Sequence of chain 1.A:
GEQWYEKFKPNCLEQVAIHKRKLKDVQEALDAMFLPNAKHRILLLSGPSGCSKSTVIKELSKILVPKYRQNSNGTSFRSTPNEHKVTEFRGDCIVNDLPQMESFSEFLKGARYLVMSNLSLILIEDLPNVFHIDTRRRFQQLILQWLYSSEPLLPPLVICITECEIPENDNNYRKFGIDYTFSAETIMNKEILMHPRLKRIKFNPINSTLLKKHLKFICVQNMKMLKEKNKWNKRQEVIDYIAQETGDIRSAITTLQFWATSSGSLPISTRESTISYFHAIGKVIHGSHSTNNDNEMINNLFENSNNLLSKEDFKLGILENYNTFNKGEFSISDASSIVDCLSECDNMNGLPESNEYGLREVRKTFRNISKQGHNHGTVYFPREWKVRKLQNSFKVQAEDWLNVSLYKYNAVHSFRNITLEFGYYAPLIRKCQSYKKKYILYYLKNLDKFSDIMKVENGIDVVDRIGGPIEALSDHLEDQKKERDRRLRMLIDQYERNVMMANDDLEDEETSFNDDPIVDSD

The small molecule below binds the protein below.
Small molecule (SMILES): Nc1ncnc2c1ncn2[C@@H]1O[C@H](COP(=O)(O)OP(=O)(O)OP(O)(O)=S)[C@@H](O)[C@H]1O

Binding-site contacts:
Ligand atom S1G contacts residue GLY112 of chain 1.A at 3.5 Å (h-bond).
Ligand atom N6 contacts residue GLN77 of chain 1.A at 3.1 Å (h-bond).
Ligand atom C5 contacts residue PRO72 of chain 1.A at 3.5 Å (hydrophobic).
Ligand atom O2B contacts residue GLU187 of chain 1.A at 3.5 Å (salt-bridge).
Ligand atom O1A contacts residue SER116 of chain 1.A at 3.1 Å (h-bond).
Ligand atom N1 contacts residue ALA79 of chain 1.A at 3.2 Å (h-bond).
Ligand atom O3B contacts residue GLY112 of chain 1.A at 2.9 Å (h-bond).
Ligand atom PA contacts residue MG1 of chain 1.L at 3.0 Å.
Ligand atom C6 contacts residue PRO72 of chain 1.A at 3.4 Å (hydrophobic).
Ligand atom PA contacts residue THR117 of chain 1.A at 3.3 Å.
Ligand atom O3A contacts residue GLY112 of chain 1.A at 3.3 Å.
Ligand atom O3G contacts residue ARG128 of chain 1.B at 3.0 Å (salt-bridge).
Ligand atom S1G contacts residue ARG312 of chain 1.A at 3.4 Å (salt-bridge).
Ligand atom O1A contacts residue MG1 of chain 1.L at 3.3 Å.
Ligand atom O1B contacts residue GLY112 of chain 1.A at 3.6 Å.
Ligand atom O1B contacts residue LYS115 of chain 1.A at 3.0 Å (salt-bridge).
Ligand atom N6 contacts residue HIS276 of chain 1.A at 3.4 Å.
Ligand atom O1A contacts residue SER114 of chain 1.A at 3.1 Å.
Ligand atom C2 contacts residue SER114 of chain 1.A at 3.5 Å.
Ligand atom C8 contacts residue TYR67 of chain 1.A at 3.4 Å (hydrophobic).
Ligand atom O1B contacts residue SER114 of chain 1.A at 2.8 Å (h-bond).
Ligand atom O5' contacts residue THR117 of chain 1.A at 3.2 Å (h-bond).
Ligand atom N7 contacts residue PRO72 of chain 1.A at 3.6 Å.
Ligand atom O1B contacts residue CYS113 of chain 1.A at 2.7 Å (h-bond).
Ligand atom PB contacts residue GLY112 of chain 1.A at 3.6 Å.
Ligand atom O2B contacts residue SER116 of chain 1.A at 3.4 Å (h-bond).
Ligand atom O2G contacts residue GLU187 of chain 1.A at 3.3 Å (salt-bridge).
Ligand atom O2G contacts residue MG1 of chain 1.L at 2.8 Å.
Ligand atom O2A contacts residue MG1 of chain 1.L at 1.9 Å.
Ligand atom O2A contacts residue ARG312 of chain 1.A at 3.1 Å (salt-bridge).
Ligand atom O3G contacts residue GLU187 of chain 1.A at 3.2 Å (salt-bridge).
Ligand atom O3G contacts residue THR224 of chain 1.A at 2.3 Å (h-bond).
Ligand atom O1A contacts residue LYS115 of chain 1.A at 3.4 Å (salt-bridge).
Ligand atom C1' contacts residue TYR67 of chain 1.A at 3.6 Å (hydrophobic).
Ligand atom O2A contacts residue SER116 of chain 1.A at 3.1 Å (h-bond).
Ligand atom O1A contacts residue THR117 of chain 1.A at 2.8 Å (h-bond).
Ligand atom PG contacts residue THR224 of chain 1.A at 3.5 Å.
Ligand atom O2G contacts residue ARG312 of chain 1.A at 3.1 Å (salt-bridge).
Ligand atom C2' contacts residue THR117 of chain 1.A at 3.5 Å.
Ligand atom O2B contacts residue MG1 of chain 1.L at 3.0 Å.

Sequence of chain 1.B:
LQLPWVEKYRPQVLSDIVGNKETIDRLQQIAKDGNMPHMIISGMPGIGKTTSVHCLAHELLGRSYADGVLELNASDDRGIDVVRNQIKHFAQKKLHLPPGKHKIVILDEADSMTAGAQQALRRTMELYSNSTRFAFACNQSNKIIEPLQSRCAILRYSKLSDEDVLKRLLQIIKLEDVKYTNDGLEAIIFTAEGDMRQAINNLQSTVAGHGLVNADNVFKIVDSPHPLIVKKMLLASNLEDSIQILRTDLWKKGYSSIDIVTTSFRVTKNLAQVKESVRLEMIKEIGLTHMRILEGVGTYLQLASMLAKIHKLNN